The small molecule below binds the protein below.
Small molecule (SMILES): CC(=O)N[C@H]1[C@H](O[C@H]2[C@H](O)[C@@H](NC(C)=O)CO[C@@H]2CO)O[C@H](CO)[C@@H](O)[C@@H]1O

Sequence of chain 50.H:
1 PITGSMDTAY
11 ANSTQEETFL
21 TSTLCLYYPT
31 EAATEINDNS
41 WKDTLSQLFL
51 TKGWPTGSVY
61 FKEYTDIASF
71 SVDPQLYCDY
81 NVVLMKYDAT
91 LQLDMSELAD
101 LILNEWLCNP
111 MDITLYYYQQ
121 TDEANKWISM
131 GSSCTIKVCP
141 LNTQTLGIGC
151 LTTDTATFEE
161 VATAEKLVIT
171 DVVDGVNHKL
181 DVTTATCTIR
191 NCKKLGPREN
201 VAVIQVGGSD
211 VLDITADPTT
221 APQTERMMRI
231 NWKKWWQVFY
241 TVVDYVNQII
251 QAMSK

Binding-site contacts:
Ligand atom N2 contacts residue ASN12 of chain 50.H at 3.8 Å.
Ligand atom C7 contacts residue ASN12 of chain 50.H at 3.9 Å.
Ligand atom C5 contacts residue ASN12 of chain 50.H at 4.1 Å.
Ligand atom O5 contacts residue ASN12 of chain 50.H at 2.7 Å (h-bond).
Ligand atom C1 contacts residue ASN12 of chain 50.H at 2.2 Å.
Ligand atom O7 contacts residue ASN12 of chain 50.H at 3.7 Å.
Ligand atom C2 contacts residue ASN12 of chain 50.H at 3.2 Å.